A protein and the small-molecule ligand that binds it are described below.
Small molecule (SMILES): C=CCO[C@@]1(C(=O)O)O[C@H]([C@H](O)CO)[C@H](O)[C@H](O)[C@@H]1O

Binding-site contacts:
Ligand atom O2 contacts residue TYR33 of chain 1.D at 3.9 Å.
Ligand atom O8 contacts residue ASN98 of chain 1.C at 3.8 Å.
Ligand atom O5 contacts residue ASN99 of chain 1.C at 4.0 Å.
Ligand atom O4 contacts residue SER97 of chain 1.C at 3.5 Å (h-bond).
Ligand atom C4 contacts residue ILE102 of chain 1.D at 3.9 Å (hydrophobic).
Ligand atom C1 contacts residue TYR33 of chain 1.D at 3.8 Å (hydrophobic).
Ligand atom C1 contacts residue ARG52 of chain 1.D at 3.7 Å.
Ligand atom C10 contacts residue LYS56 of chain 1.D at 3.9 Å.
Ligand atom C5 contacts residue GLU111 of chain 1.D at 3.9 Å.
Ligand atom O1B contacts residue TYR33 of chain 1.D at 2.6 Å (h-bond).
Ligand atom C8 contacts residue ASN98 of chain 1.C at 4.1 Å.
Ligand atom C3 contacts residue ILE102 of chain 1.D at 4.0 Å (hydrophobic).
Ligand atom C10 contacts residue ARG33 of chain 1.C at 3.7 Å.
Ligand atom O7 contacts residue ASN98 of chain 1.C at 2.9 Å (h-bond).
Ligand atom O4 contacts residue ARG101 of chain 1.C at 3.0 Å (salt-bridge).
Ligand atom O5 contacts residue ASN98 of chain 1.C at 3.4 Å (h-bond).
Ligand atom O4 contacts residue GLU111 of chain 1.D at 2.6 Å (salt-bridge).
Ligand atom C5 contacts residue SER97 of chain 1.C at 3.2 Å.
Ligand atom C11 contacts residue PRO104 of chain 1.D at 3.9 Å (hydrophobic).
Ligand atom O5 contacts residue ARG101 of chain 1.C at 3.5 Å (salt-bridge).
Ligand atom C8 contacts residue ARG33 of chain 1.C at 4.1 Å.
Ligand atom C7 contacts residue ASN98 of chain 1.C at 3.1 Å.
Ligand atom O7 contacts residue ASN31 of chain 1.C at 3.0 Å (h-bond).
Ligand atom O5 contacts residue LEU100 of chain 1.C at 4.1 Å.
Ligand atom C11 contacts residue TYR33 of chain 1.D at 3.8 Å (hydrophobic).
Ligand atom C4 contacts residue SER97 of chain 1.C at 4.0 Å.
Ligand atom O1B contacts residue ARG52 of chain 1.D at 2.9 Å (salt-bridge).
Ligand atom C4 contacts residue GLU111 of chain 1.D at 3.2 Å.
Ligand atom C5 contacts residue TYR38 of chain 1.C at 4.0 Å (hydrophobic).
Ligand atom C3 contacts residue ARG101 of chain 1.C at 4.0 Å.
Ligand atom C3 contacts residue TYR33 of chain 1.D at 4.1 Å (hydrophobic).
Ligand atom C11 contacts residue LYS56 of chain 1.D at 3.3 Å.
Ligand atom O5 contacts residue SER97 of chain 1.C at 2.6 Å (h-bond).
Ligand atom O1A contacts residue ARG52 of chain 1.D at 3.1 Å (salt-bridge).
Ligand atom C7 contacts residue ASN31 of chain 1.C at 4.0 Å.
Ligand atom O7 contacts residue TYR38 of chain 1.C at 3.7 Å.
Ligand atom C4 contacts residue ARG101 of chain 1.C at 3.9 Å.
Ligand atom O4 contacts residue ILE102 of chain 1.D at 3.6 Å.
Ligand atom O3 contacts residue ARG101 of chain 1.C at 3.2 Å (salt-bridge).
Ligand atom O3 contacts residue PHE50 of chain 1.D at 3.8 Å.

Sequence of chain 1.D:
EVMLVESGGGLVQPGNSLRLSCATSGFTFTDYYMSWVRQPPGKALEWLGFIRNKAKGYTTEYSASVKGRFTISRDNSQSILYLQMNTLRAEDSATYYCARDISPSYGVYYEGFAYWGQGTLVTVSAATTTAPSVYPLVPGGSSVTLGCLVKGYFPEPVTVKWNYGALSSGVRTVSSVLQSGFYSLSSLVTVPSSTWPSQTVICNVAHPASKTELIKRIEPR

Sequence of chain 1.C:
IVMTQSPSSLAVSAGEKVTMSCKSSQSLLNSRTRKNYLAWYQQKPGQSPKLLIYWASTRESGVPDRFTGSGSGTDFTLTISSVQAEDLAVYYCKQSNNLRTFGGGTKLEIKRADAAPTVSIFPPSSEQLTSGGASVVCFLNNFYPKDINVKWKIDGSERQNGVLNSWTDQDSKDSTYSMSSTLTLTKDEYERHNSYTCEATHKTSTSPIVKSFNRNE